A protein and the small-molecule ligand that binds it are described below.
Small molecule (SMILES): Nc1ncnc2c1ncn2[C@@H]1O[C@H](COP(=O)(O)OP(=O)(O)OP(O)(O)=S)[C@@H](O)[C@H]1O

Sequence of chain 1.F:
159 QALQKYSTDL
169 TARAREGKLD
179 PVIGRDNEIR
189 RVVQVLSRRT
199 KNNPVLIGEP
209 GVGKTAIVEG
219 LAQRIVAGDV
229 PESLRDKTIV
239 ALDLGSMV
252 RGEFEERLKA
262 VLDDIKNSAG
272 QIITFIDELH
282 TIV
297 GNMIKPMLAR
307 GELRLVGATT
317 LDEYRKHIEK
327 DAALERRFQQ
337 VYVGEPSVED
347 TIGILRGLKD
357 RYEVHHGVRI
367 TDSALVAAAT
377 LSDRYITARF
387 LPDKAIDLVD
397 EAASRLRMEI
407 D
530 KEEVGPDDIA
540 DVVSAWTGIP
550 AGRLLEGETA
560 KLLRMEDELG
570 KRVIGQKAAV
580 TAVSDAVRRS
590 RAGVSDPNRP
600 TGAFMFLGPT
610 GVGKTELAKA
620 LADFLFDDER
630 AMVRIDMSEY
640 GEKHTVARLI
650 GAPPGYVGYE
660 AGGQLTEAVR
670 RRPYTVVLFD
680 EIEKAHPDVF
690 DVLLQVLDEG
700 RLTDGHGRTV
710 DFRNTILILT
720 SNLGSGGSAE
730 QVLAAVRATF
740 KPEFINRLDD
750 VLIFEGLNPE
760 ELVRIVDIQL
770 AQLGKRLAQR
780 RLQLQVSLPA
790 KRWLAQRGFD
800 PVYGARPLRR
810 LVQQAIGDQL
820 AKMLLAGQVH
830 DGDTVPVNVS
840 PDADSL

Sequence of chain 1.G:
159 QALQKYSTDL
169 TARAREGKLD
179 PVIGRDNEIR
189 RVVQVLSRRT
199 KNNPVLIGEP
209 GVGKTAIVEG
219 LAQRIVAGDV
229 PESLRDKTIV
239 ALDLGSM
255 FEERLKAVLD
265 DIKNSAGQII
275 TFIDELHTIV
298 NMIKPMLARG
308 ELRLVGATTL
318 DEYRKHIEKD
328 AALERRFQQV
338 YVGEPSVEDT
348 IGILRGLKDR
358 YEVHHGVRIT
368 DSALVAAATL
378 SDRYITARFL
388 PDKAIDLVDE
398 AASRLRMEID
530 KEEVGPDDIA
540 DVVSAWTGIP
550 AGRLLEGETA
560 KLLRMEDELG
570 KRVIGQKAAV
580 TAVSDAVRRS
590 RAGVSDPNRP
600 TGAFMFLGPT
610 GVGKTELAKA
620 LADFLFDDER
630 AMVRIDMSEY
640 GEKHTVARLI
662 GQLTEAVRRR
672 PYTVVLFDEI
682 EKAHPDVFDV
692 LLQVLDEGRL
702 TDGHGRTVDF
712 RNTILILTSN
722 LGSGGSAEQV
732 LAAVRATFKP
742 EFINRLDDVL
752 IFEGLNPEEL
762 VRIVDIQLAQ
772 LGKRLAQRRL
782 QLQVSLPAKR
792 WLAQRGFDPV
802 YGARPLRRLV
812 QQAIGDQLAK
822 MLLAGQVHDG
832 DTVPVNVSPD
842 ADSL

Binding-site contacts:
Ligand atom C6 contacts residue VAL180 of chain 1.F at 3.9 Å (hydrophobic).
Ligand atom O3B contacts residue LYS212 of chain 1.F at 3.4 Å (salt-bridge).
Ligand atom O2B contacts residue GLY209 of chain 1.F at 3.2 Å.
Ligand atom O2B contacts residue GLY211 of chain 1.F at 2.5 Å (h-bond).
Ligand atom N3 contacts residue PRO179 of chain 1.F at 3.9 Å.
Ligand atom O3A contacts residue GLY209 of chain 1.F at 4.0 Å.
Ligand atom PB contacts residue VAL210 of chain 1.F at 3.9 Å.
Ligand atom O2A contacts residue GLY211 of chain 1.F at 3.4 Å.
Ligand atom O1B contacts residue LYS212 of chain 1.F at 3.8 Å.
Ligand atom PB contacts residue GLY211 of chain 1.F at 3.9 Å.
Ligand atom PG contacts residue LYS212 of chain 1.F at 4.0 Å.
Ligand atom C6 contacts residue ILE181 of chain 1.F at 3.9 Å (hydrophobic).
Ligand atom N3 contacts residue ASP178 of chain 1.F at 3.9 Å.
Ligand atom N6 contacts residue VAL180 of chain 1.F at 3.3 Å (h-bond).
Ligand atom O3G contacts residue LYS212 of chain 1.F at 3.6 Å.
Ligand atom O2' contacts residue ASP178 of chain 1.F at 2.3 Å (salt-bridge).
Ligand atom C8 contacts residue VAL210 of chain 1.F at 3.2 Å (hydrophobic).
Ligand atom PB contacts residue GLY209 of chain 1.F at 3.8 Å.
Ligand atom N7 contacts residue VAL210 of chain 1.F at 3.3 Å (h-bond).
Ligand atom N1 contacts residue ILE181 of chain 1.F at 3.2 Å (h-bond).
Ligand atom O3B contacts residue GLY209 of chain 1.F at 3.0 Å (h-bond).
Ligand atom O1A contacts residue THR213 of chain 1.F at 3.6 Å.
Ligand atom O3G contacts residue THR213 of chain 1.F at 3.8 Å.
Ligand atom O2A contacts residue THR213 of chain 1.F at 3.4 Å.
Ligand atom O1B contacts residue THR213 of chain 1.F at 3.0 Å (h-bond).
Ligand atom N1 contacts residue PRO179 of chain 1.F at 3.6 Å.
Ligand atom PB contacts residue LYS212 of chain 1.F at 3.9 Å.
Ligand atom C8 contacts residue GLY211 of chain 1.F at 3.9 Å.
Ligand atom O3B contacts residue PRO208 of chain 1.F at 4.0 Å.
Ligand atom C2 contacts residue ILE181 of chain 1.F at 4.0 Å (hydrophobic).
Ligand atom C2' contacts residue ASP178 of chain 1.F at 3.4 Å.
Ligand atom S1G contacts residue PRO208 of chain 1.F at 3.8 Å.
Ligand atom PA contacts residue THR213 of chain 1.F at 4.0 Å.
Ligand atom C8 contacts residue PRO388 of chain 1.F at 4.0 Å (hydrophobic).
Ligand atom C2 contacts residue PRO179 of chain 1.F at 3.2 Å (hydrophobic).
Ligand atom N6 contacts residue ILE181 of chain 1.F at 3.2 Å (h-bond).
Ligand atom O2B contacts residue LYS212 of chain 1.F at 3.8 Å.
Ligand atom N1 contacts residue VAL180 of chain 1.F at 3.3 Å.
Ligand atom O2A contacts residue ALA214 of chain 1.F at 3.8 Å.
Ligand atom O2B contacts residue VAL210 of chain 1.F at 2.5 Å (h-bond).